A protein and the small-molecule ligand that binds it are described below.
Small molecule (SMILES): CC(=O)N[C@@H]1[C@@H](O)[C@H](O)[C@@H](CO)O[C@H]1O

Binding-site contacts:
Ligand atom O5 contacts residue PHE183 of chain 1.A at 3.7 Å.
Ligand atom C3 contacts residue ASN185 of chain 1.A at 3.8 Å.
Ligand atom C5 contacts residue ASN185 of chain 1.A at 3.7 Å.
Ligand atom O5 contacts residue PHE184 of chain 1.A at 4.2 Å.
Ligand atom O7 contacts residue ASN185 of chain 1.A at 4.0 Å.
Ligand atom C7 contacts residue ASN185 of chain 1.A at 3.2 Å.
Ligand atom C6 contacts residue PHE183 of chain 1.A at 4.0 Å (hydrophobic).
Ligand atom C2 contacts residue ASN185 of chain 1.A at 2.5 Å.
Ligand atom O5 contacts residue ASN185 of chain 1.A at 2.4 Å (h-bond).
Ligand atom N2 contacts residue ASN185 of chain 1.A at 2.9 Å (h-bond).
Ligand atom O6 contacts residue PHE184 of chain 1.A at 4.3 Å.
Ligand atom O6 contacts residue PHE183 of chain 1.A at 3.4 Å (h-bond).
Ligand atom C5 contacts residue PHE183 of chain 1.A at 4.4 Å (hydrophobic).
Ligand atom C1 contacts residue ASN185 of chain 1.A at 1.4 Å.
Ligand atom C4 contacts residue ASN185 of chain 1.A at 4.3 Å.
Ligand atom C8 contacts residue ASN185 of chain 1.A at 3.4 Å.
Ligand atom C6 contacts residue PHE184 of chain 1.A at 4.5 Å (hydrophobic).

Sequence of chain 1.A:
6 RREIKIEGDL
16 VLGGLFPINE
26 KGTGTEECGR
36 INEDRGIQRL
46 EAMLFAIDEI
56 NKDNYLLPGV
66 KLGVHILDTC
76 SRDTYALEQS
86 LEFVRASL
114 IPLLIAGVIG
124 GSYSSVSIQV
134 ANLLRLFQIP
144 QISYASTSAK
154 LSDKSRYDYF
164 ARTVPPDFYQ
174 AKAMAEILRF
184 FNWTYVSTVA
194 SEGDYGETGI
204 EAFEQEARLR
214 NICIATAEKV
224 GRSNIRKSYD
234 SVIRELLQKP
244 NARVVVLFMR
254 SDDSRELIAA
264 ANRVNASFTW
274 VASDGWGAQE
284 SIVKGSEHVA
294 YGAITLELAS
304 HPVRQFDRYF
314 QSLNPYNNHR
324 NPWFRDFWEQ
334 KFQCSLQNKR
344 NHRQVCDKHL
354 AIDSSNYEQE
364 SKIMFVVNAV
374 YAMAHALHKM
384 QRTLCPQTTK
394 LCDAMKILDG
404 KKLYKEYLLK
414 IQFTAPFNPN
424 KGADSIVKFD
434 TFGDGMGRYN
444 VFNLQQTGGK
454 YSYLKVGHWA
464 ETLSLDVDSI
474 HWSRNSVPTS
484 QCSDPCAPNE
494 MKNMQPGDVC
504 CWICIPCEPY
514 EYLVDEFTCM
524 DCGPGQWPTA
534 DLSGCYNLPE